Binding-site contacts:
Ligand atom O5 contacts residue ASN313 of chain 10.E at 2.3 Å (h-bond).
Ligand atom C1 contacts residue ASN313 of chain 10.E at 1.4 Å.
Ligand atom C2 contacts residue ASN313 of chain 10.E at 2.4 Å.
Ligand atom C4 contacts residue ASN313 of chain 10.E at 4.2 Å.
Ligand atom C7 contacts residue ASN313 of chain 10.E at 3.5 Å.
Ligand atom O7 contacts residue ASN313 of chain 10.E at 3.6 Å.
Ligand atom C3 contacts residue ASN313 of chain 10.E at 3.8 Å.
Ligand atom C6 contacts residue THR315 of chain 10.E at 3.8 Å.
Ligand atom C5 contacts residue THR315 of chain 10.E at 4.0 Å.
Ligand atom C7 contacts residue GLN322 of chain 10.E at 3.9 Å.
Ligand atom O7 contacts residue GLN322 of chain 10.E at 4.4 Å.
Ligand atom C8 contacts residue GLN322 of chain 10.E at 3.2 Å.
Ligand atom N2 contacts residue ASN313 of chain 10.E at 3.0 Å (h-bond).
Ligand atom N2 contacts residue GLN322 of chain 10.E at 4.5 Å.
Ligand atom O5 contacts residue THR315 of chain 10.E at 3.9 Å.
Ligand atom C5 contacts residue ASN313 of chain 10.E at 3.6 Å.

Sequence of chain 10.E:
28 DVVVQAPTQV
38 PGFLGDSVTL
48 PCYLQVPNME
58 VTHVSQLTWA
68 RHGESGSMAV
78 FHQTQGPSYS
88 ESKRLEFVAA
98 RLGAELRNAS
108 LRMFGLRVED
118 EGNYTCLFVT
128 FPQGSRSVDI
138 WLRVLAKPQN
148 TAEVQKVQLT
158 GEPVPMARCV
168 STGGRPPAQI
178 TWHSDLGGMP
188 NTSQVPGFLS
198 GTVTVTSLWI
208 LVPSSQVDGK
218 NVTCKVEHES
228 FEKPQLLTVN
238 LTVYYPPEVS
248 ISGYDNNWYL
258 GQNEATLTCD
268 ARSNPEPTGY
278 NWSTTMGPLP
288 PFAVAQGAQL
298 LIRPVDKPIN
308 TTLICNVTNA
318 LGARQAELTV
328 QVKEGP

This protein binds this small molecule.
Small molecule (SMILES): CC(=O)N[C@@H]1[C@@H](O)[C@H](O)[C@@H](CO)O[C@H]1O